A small-molecule ligand and the protein it binds are described below.
Small molecule (SMILES): CC(=O)N[C@H]1[C@H](O[C@H]2[C@H](O)[C@@H](NC(C)=O)CO[C@@H]2CO)O[C@H](CO)[C@@H](O[C@H]2O[C@H](CO)[C@@H](O)[C@H](O)[C@@H]2O)[C@@H]1O

Binding-site contacts:
Ligand atom C1 contacts residue ASN280 of chain 1.A at 1.4 Å.
Ligand atom C3 contacts residue ASN280 of chain 1.A at 3.8 Å.
Ligand atom C4 contacts residue ASN280 of chain 1.A at 4.2 Å.
Ligand atom O7 contacts residue ASN278 of chain 1.A at 3.5 Å (h-bond).
Ligand atom C5 contacts residue ASN280 of chain 1.A at 3.7 Å.
Ligand atom O7 contacts residue ASN280 of chain 1.A at 2.9 Å (h-bond).
Ligand atom O5 contacts residue LYS556 of chain 1.C at 4.2 Å.
Ligand atom C7 contacts residue ASN280 of chain 1.A at 3.2 Å.
Ligand atom C8 contacts residue ASN280 of chain 1.A at 4.5 Å.
Ligand atom C8 contacts residue GLU279 of chain 1.A at 4.3 Å.
Ligand atom C2 contacts residue ASN280 of chain 1.A at 2.5 Å.
Ligand atom O5 contacts residue ASN280 of chain 1.A at 2.3 Å (h-bond).
Ligand atom N2 contacts residue ASN280 of chain 1.A at 3.0 Å (h-bond).

Sequence of chain 1.A:
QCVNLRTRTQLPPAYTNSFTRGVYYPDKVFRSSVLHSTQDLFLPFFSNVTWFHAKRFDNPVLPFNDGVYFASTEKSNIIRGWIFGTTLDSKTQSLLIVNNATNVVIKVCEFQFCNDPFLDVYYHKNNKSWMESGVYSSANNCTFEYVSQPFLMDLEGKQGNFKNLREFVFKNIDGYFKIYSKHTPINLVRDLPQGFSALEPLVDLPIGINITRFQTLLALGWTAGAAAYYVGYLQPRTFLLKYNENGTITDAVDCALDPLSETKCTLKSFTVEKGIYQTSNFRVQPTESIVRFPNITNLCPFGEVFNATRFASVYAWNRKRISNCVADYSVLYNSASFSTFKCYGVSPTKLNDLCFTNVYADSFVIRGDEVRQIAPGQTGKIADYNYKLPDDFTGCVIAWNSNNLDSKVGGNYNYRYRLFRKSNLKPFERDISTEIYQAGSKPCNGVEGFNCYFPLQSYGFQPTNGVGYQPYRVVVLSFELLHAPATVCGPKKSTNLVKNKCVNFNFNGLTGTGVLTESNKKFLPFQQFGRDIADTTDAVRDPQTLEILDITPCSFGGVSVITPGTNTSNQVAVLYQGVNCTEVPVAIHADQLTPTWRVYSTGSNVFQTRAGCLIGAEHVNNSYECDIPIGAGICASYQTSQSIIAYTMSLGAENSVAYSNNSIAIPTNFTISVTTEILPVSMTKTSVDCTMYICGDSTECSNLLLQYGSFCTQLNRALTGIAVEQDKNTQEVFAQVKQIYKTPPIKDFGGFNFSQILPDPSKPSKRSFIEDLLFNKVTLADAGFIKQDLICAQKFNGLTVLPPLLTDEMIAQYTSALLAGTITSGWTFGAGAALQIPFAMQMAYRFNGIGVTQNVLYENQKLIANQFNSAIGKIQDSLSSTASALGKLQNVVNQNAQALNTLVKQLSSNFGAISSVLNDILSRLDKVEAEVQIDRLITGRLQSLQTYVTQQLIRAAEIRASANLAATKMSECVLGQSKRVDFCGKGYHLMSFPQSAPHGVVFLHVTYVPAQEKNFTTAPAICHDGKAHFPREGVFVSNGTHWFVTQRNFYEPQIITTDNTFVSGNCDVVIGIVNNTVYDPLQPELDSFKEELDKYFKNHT

Sequence of chain 1.C:
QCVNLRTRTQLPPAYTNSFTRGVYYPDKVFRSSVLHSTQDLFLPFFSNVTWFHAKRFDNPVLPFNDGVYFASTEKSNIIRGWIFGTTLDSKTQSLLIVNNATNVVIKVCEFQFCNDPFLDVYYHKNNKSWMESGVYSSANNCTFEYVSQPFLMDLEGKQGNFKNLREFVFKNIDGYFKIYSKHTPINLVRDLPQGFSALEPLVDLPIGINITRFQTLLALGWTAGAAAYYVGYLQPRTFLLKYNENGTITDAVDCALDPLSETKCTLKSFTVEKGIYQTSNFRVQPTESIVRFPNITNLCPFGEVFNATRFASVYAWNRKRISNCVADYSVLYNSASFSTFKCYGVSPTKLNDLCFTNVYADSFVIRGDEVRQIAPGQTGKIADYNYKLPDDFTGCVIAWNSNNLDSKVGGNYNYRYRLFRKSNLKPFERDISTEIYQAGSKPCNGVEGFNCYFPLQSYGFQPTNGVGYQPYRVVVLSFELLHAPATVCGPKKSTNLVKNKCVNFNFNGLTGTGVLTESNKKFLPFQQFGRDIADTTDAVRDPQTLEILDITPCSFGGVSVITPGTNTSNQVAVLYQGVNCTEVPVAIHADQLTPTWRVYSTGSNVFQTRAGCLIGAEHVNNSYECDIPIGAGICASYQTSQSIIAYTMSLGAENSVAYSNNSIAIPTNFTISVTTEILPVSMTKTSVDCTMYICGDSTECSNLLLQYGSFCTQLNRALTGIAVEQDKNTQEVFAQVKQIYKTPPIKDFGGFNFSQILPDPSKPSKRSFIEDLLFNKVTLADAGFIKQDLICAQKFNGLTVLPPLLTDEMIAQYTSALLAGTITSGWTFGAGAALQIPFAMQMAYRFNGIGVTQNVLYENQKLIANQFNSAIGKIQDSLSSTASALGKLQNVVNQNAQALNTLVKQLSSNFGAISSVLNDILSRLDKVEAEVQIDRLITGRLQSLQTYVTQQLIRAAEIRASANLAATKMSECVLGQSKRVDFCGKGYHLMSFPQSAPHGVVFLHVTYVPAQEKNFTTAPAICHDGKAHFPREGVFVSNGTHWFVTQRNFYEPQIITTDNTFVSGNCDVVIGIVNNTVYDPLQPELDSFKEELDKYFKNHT